This small molecule binds to this protein.
Small molecule (SMILES): CC(=O)N[C@@H]1[C@@H](O)[C@H](O)[C@@H](CO)O[C@H]1O

Binding-site contacts:
Ligand atom C7 contacts residue ASN113 of chain 1.D at 3.6 Å.
Ligand atom C6 contacts residue NAG1 of chain 1.Y at 3.7 Å.
Ligand atom O7 contacts residue TRP257 of chain 1.D at 3.7 Å.
Ligand atom O5 contacts residue ALA116 of chain 1.D at 4.3 Å.
Ligand atom C4 contacts residue ASN113 of chain 1.D at 4.3 Å.
Ligand atom C5 contacts residue ASN113 of chain 1.D at 3.7 Å.
Ligand atom O3 contacts residue NAG1 of chain 1.Y at 3.4 Å (h-bond).
Ligand atom C3 contacts residue ASN113 of chain 1.D at 3.9 Å.
Ligand atom C2 contacts residue TRP257 of chain 1.D at 3.9 Å (hydrophobic).
Ligand atom C4 contacts residue NAG1 of chain 1.Y at 3.5 Å.
Ligand atom C6 contacts residue LEU261 of chain 1.D at 4.2 Å (hydrophobic).
Ligand atom N2 contacts residue ASN113 of chain 1.D at 2.9 Å (h-bond).
Ligand atom C2 contacts residue ASN113 of chain 1.D at 2.6 Å.
Ligand atom O5 contacts residue TRP257 of chain 1.D at 3.1 Å.
Ligand atom O7 contacts residue ASN113 of chain 1.D at 3.8 Å.
Ligand atom C1 contacts residue ALA116 of chain 1.D at 4.5 Å (hydrophobic).
Ligand atom C1 contacts residue TRP257 of chain 1.D at 3.6 Å (hydrophobic).
Ligand atom O4 contacts residue NAG1 of chain 1.Y at 3.0 Å.
Ligand atom C1 contacts residue ASN113 of chain 1.D at 1.5 Å.
Ligand atom C5 contacts residue NAG1 of chain 1.Y at 4.3 Å.
Ligand atom O6 contacts residue NAG1 of chain 1.Y at 4.0 Å.
Ligand atom C3 contacts residue NAG1 of chain 1.Y at 4.5 Å.
Ligand atom O5 contacts residue ASN113 of chain 1.D at 2.4 Å (h-bond).
Ligand atom C6 contacts residue TRP257 of chain 1.D at 4.4 Å (hydrophobic).
Ligand atom C5 contacts residue TRP257 of chain 1.D at 4.2 Å (hydrophobic).
Ligand atom O6 contacts residue LEU261 of chain 1.D at 3.5 Å.

Sequence of chain 1.D:
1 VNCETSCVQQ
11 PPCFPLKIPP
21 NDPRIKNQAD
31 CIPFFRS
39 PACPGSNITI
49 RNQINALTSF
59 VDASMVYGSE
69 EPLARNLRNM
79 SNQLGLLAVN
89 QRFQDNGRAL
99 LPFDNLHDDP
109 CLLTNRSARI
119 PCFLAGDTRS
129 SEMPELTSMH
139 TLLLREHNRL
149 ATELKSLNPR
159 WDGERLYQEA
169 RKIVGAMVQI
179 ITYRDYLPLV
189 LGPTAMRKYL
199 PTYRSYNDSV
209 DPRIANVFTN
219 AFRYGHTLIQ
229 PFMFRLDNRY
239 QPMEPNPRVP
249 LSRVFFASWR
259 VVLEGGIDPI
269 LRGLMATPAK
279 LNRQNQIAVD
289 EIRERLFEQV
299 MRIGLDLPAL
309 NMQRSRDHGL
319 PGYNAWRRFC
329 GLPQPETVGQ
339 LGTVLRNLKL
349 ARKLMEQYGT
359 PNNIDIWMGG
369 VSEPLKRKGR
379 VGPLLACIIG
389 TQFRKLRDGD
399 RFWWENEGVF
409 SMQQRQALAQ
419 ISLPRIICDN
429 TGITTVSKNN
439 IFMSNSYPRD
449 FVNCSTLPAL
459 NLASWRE